Sequence of chain 1.C:
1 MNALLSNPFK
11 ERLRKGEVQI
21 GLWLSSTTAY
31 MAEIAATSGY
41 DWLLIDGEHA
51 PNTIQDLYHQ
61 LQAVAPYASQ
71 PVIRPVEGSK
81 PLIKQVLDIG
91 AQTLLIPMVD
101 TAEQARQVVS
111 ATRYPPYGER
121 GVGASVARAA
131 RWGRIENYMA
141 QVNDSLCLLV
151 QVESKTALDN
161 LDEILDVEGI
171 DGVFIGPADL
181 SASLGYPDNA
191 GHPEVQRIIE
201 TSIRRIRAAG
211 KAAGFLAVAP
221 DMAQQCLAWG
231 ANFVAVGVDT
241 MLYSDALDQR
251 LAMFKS

A protein and the small-molecule ligand that binds it are described below.
Small molecule (SMILES): CC(=O)C(=O)O

Sequence of chain 1.B:
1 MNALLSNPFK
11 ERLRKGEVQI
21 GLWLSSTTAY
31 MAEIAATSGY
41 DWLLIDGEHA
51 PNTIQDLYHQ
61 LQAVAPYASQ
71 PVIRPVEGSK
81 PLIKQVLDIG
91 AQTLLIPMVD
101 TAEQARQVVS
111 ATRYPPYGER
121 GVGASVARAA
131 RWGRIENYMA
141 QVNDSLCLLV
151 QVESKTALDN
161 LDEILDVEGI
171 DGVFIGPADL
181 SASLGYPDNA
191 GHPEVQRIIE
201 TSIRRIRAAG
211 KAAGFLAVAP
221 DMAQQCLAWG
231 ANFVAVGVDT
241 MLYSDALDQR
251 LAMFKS

Binding-site contacts:
Ligand atom OXT contacts residue MG1 of chain 1.G at 2.2 Å.
Ligand atom O contacts residue ASP179 of chain 1.B at 4.1 Å.
Ligand atom C contacts residue MG1 of chain 1.G at 3.0 Å.
Ligand atom CB contacts residue MG1 of chain 1.G at 4.4 Å.
Ligand atom CB contacts residue GLN151 of chain 1.B at 4.2 Å.
Ligand atom O3 contacts residue ARG74 of chain 1.B at 2.9 Å (salt-bridge).
Ligand atom O3 contacts residue ASP179 of chain 1.B at 4.3 Å.
Ligand atom C contacts residue ASP179 of chain 1.B at 4.0 Å.
Ligand atom C contacts residue PRO177 of chain 1.B at 3.9 Å (hydrophobic).
Ligand atom O contacts residue GLY176 of chain 1.B at 3.4 Å.
Ligand atom OXT contacts residue ASP179 of chain 1.B at 3.0 Å (salt-bridge).
Ligand atom O3 contacts residue PHE174 of chain 1.B at 4.3 Å.
Ligand atom OXT contacts residue PRO177 of chain 1.B at 4.2 Å.
Ligand atom CB contacts residue LEU216 of chain 1.B at 3.7 Å (hydrophobic).
Ligand atom OXT contacts residue GLY176 of chain 1.B at 3.6 Å.
Ligand atom CA contacts residue PHE174 of chain 1.B at 4.0 Å (hydrophobic).
Ligand atom CA contacts residue ARG74 of chain 1.B at 3.9 Å.
Ligand atom OXT contacts residue GLU153 of chain 1.B at 3.2 Å (salt-bridge).
Ligand atom C contacts residue GLY176 of chain 1.B at 3.4 Å.
Ligand atom CB contacts residue TRP23 of chain 1.B at 4.0 Å (hydrophobic).
Ligand atom CA contacts residue MG1 of chain 1.G at 2.9 Å.
Ligand atom CB contacts residue ARG74 of chain 1.B at 4.2 Å.
Ligand atom O contacts residue PRO177 of chain 1.B at 3.2 Å (h-bond).
Ligand atom OXT contacts residue ALA178 of chain 1.B at 3.6 Å.
Ligand atom CB contacts residue GLY176 of chain 1.B at 4.2 Å.
Ligand atom CB contacts residue PHE174 of chain 1.B at 3.5 Å (hydrophobic).
Ligand atom CA contacts residue GLY176 of chain 1.B at 3.8 Å.
Ligand atom C contacts residue ALA178 of chain 1.B at 3.7 Å (hydrophobic).
Ligand atom O3 contacts residue GLN151 of chain 1.B at 2.7 Å (h-bond).
Ligand atom CA contacts residue GLU153 of chain 1.B at 3.9 Å.
Ligand atom O contacts residue ALA178 of chain 1.B at 2.8 Å (h-bond).
Ligand atom O3 contacts residue GLU153 of chain 1.B at 3.3 Å (salt-bridge).
Ligand atom C contacts residue GLN151 of chain 1.B at 4.5 Å.
Ligand atom O3 contacts residue GLY176 of chain 1.B at 4.4 Å.
Ligand atom OXT contacts residue VAL122 of chain 1.C at 4.3 Å.
Ligand atom O3 contacts residue MG1 of chain 1.G at 2.2 Å.
Ligand atom CA contacts residue GLN151 of chain 1.B at 3.6 Å.
Ligand atom O contacts residue MG1 of chain 1.G at 4.2 Å.
Ligand atom C contacts residue GLU153 of chain 1.B at 3.9 Å.